The small molecule below binds the protein below.
Small molecule (SMILES): O=C(O)[C@@H]1O[C@H](O[C@H]2[C@@H](OS(=O)(=O)O)O[C@@H](O)[C@H](NS(=O)(=O)O)[C@H]2O)[C@@H](OS(=O)(=O)O)[C@H](O)[C@@H]1O

Sequence of chain 3.D:
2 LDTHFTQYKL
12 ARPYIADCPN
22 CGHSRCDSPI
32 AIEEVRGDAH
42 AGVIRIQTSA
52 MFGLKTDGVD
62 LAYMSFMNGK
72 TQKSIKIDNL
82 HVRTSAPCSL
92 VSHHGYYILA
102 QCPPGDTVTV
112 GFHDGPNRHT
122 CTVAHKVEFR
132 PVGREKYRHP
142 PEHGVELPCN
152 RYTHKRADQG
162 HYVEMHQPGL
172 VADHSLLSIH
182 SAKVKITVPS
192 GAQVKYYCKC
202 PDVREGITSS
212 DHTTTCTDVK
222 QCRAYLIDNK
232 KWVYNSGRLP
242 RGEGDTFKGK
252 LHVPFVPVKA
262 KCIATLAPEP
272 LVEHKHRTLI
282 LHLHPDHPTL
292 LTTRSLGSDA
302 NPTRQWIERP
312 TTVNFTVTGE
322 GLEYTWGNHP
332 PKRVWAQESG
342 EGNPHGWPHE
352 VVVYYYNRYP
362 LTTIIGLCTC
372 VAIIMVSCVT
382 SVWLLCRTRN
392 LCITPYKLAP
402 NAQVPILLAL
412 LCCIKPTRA

Binding-site contacts:
Ligand atom C3 contacts residue ARG157 of chain 3.D at 3.7 Å.
Ligand atom O5B contacts residue LYS156 of chain 3.D at 3.3 Å.
Ligand atom O4 contacts residue HIS155 of chain 3.D at 3.5 Å (h-bond).
Ligand atom OAF contacts residue ALA158 of chain 3.D at 3.3 Å.
Ligand atom C5 contacts residue LEU62 of chain 3.D at 3.8 Å (hydrophobic).
Ligand atom O6B contacts residue LYS156 of chain 3.D at 3.3 Å.
Ligand atom O6B contacts residue LEU62 of chain 3.D at 4.0 Å.
Ligand atom SAG contacts residue ARG157 of chain 3.D at 3.6 Å (salt-bridge).
Ligand atom O5 contacts residue ARG157 of chain 3.D at 3.8 Å.
Ligand atom C3 contacts residue ALA158 of chain 3.D at 4.0 Å (hydrophobic).
Ligand atom O6B contacts residue HIS94 of chain 3.D at 4.0 Å.
Ligand atom O6A contacts residue LEU62 of chain 3.D at 3.4 Å.
Ligand atom O6A contacts residue SER93 of chain 3.D at 3.2 Å.
Ligand atom C6 contacts residue HIS94 of chain 3.D at 3.9 Å.
Ligand atom OAH contacts residue ASP3 of chain 3.D at 4.0 Å.
Ligand atom O4 contacts residue SER93 of chain 3.D at 3.0 Å (h-bond).
Ligand atom O6A contacts residue HIS94 of chain 3.D at 3.2 Å (h-bond).
Ligand atom C3 contacts residue LYS156 of chain 3.D at 4.0 Å.
Ligand atom O3 contacts residue ARG157 of chain 3.D at 3.3 Å (salt-bridge).
Ligand atom C2 contacts residue ALA158 of chain 3.D at 3.7 Å (hydrophobic).
Ligand atom O4 contacts residue LYS156 of chain 3.D at 3.5 Å.
Ligand atom OAH contacts residue THR4 of chain 3.D at 3.7 Å.
Ligand atom OAH contacts residue LEU2 of chain 3.D at 2.8 Å (h-bond).
Ligand atom C6 contacts residue HIS155 of chain 3.D at 3.4 Å.
Ligand atom O3 contacts residue LYS156 of chain 3.D at 3.0 Å.
Ligand atom OAF contacts residue THR4 of chain 3.D at 2.9 Å (h-bond).
Ligand atom OAF contacts residue ARG157 of chain 3.D at 2.8 Å (salt-bridge).
Ligand atom C6 contacts residue SER93 of chain 3.D at 4.0 Å.
Ligand atom O3 contacts residue ALA158 of chain 3.D at 3.0 Å (h-bond).
Ligand atom OBI contacts residue LYS156 of chain 3.D at 4.0 Å.
Ligand atom SAG contacts residue THR4 of chain 3.D at 3.9 Å.
Ligand atom C5 contacts residue HIS155 of chain 3.D at 4.0 Å.
Ligand atom C4 contacts residue LYS156 of chain 3.D at 4.0 Å.
Ligand atom O6B contacts residue HIS155 of chain 3.D at 3.3 Å (h-bond).
Ligand atom O6B contacts residue ARG157 of chain 3.D at 3.3 Å (salt-bridge).
Ligand atom O6A contacts residue HIS155 of chain 3.D at 3.8 Å.
Ligand atom C6 contacts residue LEU62 of chain 3.D at 3.5 Å (hydrophobic).
Ligand atom O5 contacts residue HIS155 of chain 3.D at 3.6 Å.
Ligand atom OAH contacts residue ARG157 of chain 3.D at 3.1 Å (salt-bridge).
Ligand atom O5 contacts residue LYS156 of chain 3.D at 3.4 Å.